Binding-site contacts:
Ligand atom N5 contacts residue MET272 of chain 1.A at 3.8 Å.
Ligand atom C1 contacts residue LYS442 of chain 1.A at 3.6 Å.
Ligand atom N5 contacts residue HIS389 of chain 1.A at 4.2 Å.
Ligand atom C2 contacts residue HIS389 of chain 1.A at 4.5 Å.
Ligand atom C1 contacts residue MET272 of chain 1.A at 3.9 Å (hydrophobic).
Ligand atom C2 contacts residue MET272 of chain 1.A at 4.3 Å (hydrophobic).
Ligand atom C3 contacts residue MET272 of chain 1.A at 3.9 Å (hydrophobic).
Ligand atom C2 contacts residue LYS442 of chain 1.A at 3.0 Å.
Ligand atom C4 contacts residue HIS389 of chain 1.A at 3.8 Å.
Ligand atom C4 contacts residue GLN247 of chain 1.A at 3.1 Å.
Ligand atom C4 contacts residue MET272 of chain 1.A at 4.2 Å (hydrophobic).
Ligand atom C3 contacts residue GLN247 of chain 1.A at 3.4 Å.
Ligand atom C3 contacts residue LYS442 of chain 1.A at 4.2 Å.
Ligand atom C1 contacts residue ALA445 of chain 1.A at 3.8 Å (hydrophobic).
Ligand atom C3 contacts residue HIS389 of chain 1.A at 4.2 Å.
Ligand atom N5 contacts residue LYS442 of chain 1.A at 3.6 Å.
Ligand atom C1 contacts residue ALA271 of chain 1.A at 4.2 Å (hydrophobic).
Ligand atom C2 contacts residue ALA445 of chain 1.A at 3.6 Å (hydrophobic).

Sequence of chain 1.A:
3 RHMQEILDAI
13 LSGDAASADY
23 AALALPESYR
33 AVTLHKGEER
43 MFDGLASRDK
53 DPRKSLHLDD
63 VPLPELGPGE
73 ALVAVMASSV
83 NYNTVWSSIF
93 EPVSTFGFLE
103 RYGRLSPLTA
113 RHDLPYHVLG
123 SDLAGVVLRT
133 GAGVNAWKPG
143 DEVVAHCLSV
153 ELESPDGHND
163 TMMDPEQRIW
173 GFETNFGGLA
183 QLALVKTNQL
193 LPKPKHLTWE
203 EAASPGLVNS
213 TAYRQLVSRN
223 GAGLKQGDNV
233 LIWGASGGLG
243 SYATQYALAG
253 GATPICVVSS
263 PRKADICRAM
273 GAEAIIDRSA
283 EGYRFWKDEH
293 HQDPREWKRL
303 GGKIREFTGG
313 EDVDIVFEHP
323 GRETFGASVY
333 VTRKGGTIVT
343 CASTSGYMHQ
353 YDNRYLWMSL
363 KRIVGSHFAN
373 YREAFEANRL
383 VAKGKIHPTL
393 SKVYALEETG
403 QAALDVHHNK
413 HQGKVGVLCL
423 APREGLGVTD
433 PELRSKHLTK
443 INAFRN

This small molecule binds to this protein.
Small molecule (SMILES): C1CCNC1